A small-molecule ligand and the protein it binds are described below.
Small molecule (SMILES): CSc1nc(-c2ccc(F)cc2)c(-c2ccnc(Nc3ccc4c(c3)CCc3cc(NC(=O)CCCN(C)C)ccc3/N=N\4)c2)n1C

Binding-site contacts:
Ligand atom C33 contacts residue CYS117 of chain 1.A at 2.6 Å (hydrophobic).
Ligand atom C11 contacts residue 0EI1 of chain 1.C at 0.7 Å.
Ligand atom N1 contacts residue 0EI1 of chain 1.C at 0.7 Å.
Ligand atom S contacts residue 0EI1 of chain 1.C at 0.5 Å (h-bond).
Ligand atom C8 contacts residue 0EI1 of chain 1.C at 0.2 Å.
Ligand atom C13 contacts residue 0EI1 of chain 1.C at 1.0 Å.
Ligand atom O contacts residue ASN115 of chain 1.A at 2.6 Å (h-bond).
Ligand atom C5 contacts residue 0EI1 of chain 1.C at 0.6 Å.
Ligand atom C4 contacts residue 0EI1 of chain 1.C at 1.5 Å.
Ligand atom C9 contacts residue 0EI1 of chain 1.C at 0.3 Å.
Ligand atom C30 contacts residue 0EI1 of chain 1.C at 0.1 Å.
Ligand atom C24 contacts residue 0EI1 of chain 1.C at 0.0 Å.
Ligand atom C10 contacts residue 0EI1 of chain 1.C at 0.2 Å.
Ligand atom C23 contacts residue 0EI1 of chain 1.C at 0.1 Å.
Ligand atom C25 contacts residue 0EI1 of chain 1.C at 0.0 Å.
Ligand atom C12 contacts residue 0EI1 of chain 1.C at 1.2 Å.
Ligand atom C16 contacts residue 0EI1 of chain 1.C at 0.1 Å.
Ligand atom C20 contacts residue 0EI1 of chain 1.C at 0.1 Å.
Ligand atom C29 contacts residue 0EI1 of chain 1.C at 0.1 Å.
Ligand atom C32 contacts residue CYS117 of chain 1.A at 1.8 Å (hydrophobic).
Ligand atom C26 contacts residue 0EI1 of chain 1.C at 0.3 Å.
Ligand atom N4 contacts residue 0EI1 of chain 1.C at 0.2 Å (h-bond).
Ligand atom C3 contacts residue 0EI1 of chain 1.C at 2.7 Å.
Ligand atom C6 contacts residue 0EI1 of chain 1.C at 0.5 Å.
Ligand atom C18 contacts residue 0EI1 of chain 1.C at 0.1 Å.
Ligand atom N6 contacts residue 0EI1 of chain 1.C at 0.1 Å (h-bond).
Ligand atom C15 contacts residue 0EI1 of chain 1.C at 0.1 Å.
Ligand atom C22 contacts residue 0EI1 of chain 1.C at 0.1 Å.
Ligand atom C7 contacts residue 0EI1 of chain 1.C at 0.2 Å.
Ligand atom C17 contacts residue 0EI1 of chain 1.C at 0.1 Å.
Ligand atom N5 contacts residue 0EI1 of chain 1.C at 0.2 Å (h-bond).
Ligand atom N3 contacts residue MET112 of chain 1.A at 3.1 Å (h-bond).
Ligand atom C19 contacts residue 0EI1 of chain 1.C at 0.1 Å.
Ligand atom C21 contacts residue 0EI1 of chain 1.C at 0.1 Å.
Ligand atom N3 contacts residue 0EI1 of chain 1.C at 0.1 Å (h-bond).
Ligand atom N2 contacts residue 0EI1 of chain 1.C at 1.1 Å.
Ligand atom F contacts residue 0EI1 of chain 1.C at 0.1 Å.
Ligand atom C27 contacts residue 0EI1 of chain 1.C at 1.3 Å.
Ligand atom C14 contacts residue 0EI1 of chain 1.C at 2.4 Å.
Ligand atom C28 contacts residue 0EI1 of chain 1.C at 0.2 Å.

Sequence of chain 1.A:
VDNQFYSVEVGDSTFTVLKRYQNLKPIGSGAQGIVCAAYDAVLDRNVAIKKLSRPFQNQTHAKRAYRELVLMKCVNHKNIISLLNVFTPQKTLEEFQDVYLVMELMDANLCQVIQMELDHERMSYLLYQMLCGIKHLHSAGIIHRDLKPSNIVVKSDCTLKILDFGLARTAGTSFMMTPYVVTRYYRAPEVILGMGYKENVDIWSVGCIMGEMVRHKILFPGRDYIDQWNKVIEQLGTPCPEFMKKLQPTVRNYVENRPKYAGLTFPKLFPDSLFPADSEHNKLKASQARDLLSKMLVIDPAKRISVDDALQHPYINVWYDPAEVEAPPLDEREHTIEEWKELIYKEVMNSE